Sequence of chain 1.A:
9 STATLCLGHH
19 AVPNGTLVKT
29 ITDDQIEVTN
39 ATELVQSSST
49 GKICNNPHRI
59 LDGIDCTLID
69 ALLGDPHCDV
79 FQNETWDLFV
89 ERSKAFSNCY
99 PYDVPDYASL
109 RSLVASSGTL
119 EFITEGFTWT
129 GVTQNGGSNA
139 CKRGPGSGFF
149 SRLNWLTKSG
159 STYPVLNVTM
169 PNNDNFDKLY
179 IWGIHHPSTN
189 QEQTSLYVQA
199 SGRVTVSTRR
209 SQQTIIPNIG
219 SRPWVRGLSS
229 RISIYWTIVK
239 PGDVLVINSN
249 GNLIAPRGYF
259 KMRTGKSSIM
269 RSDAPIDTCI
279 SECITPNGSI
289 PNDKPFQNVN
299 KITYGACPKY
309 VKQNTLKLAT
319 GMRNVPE

Binding-site contacts:
Ligand atom O7 contacts residue SER45 of chain 1.A at 4.2 Å.
Ligand atom C2 contacts residue VAL297 of chain 1.A at 4.1 Å (hydrophobic).
Ligand atom C5 contacts residue ASN298 of chain 1.A at 4.4 Å.
Ligand atom C3 contacts residue ASN285 of chain 1.A at 3.8 Å.
Ligand atom O5 contacts residue ASN285 of chain 1.A at 2.5 Å (h-bond).
Ligand atom O5 contacts residue ASN298 of chain 1.A at 4.2 Å.
Ligand atom C3 contacts residue VAL297 of chain 1.A at 4.3 Å (hydrophobic).
Ligand atom C1 contacts residue ASN298 of chain 1.A at 4.4 Å.
Ligand atom C5 contacts residue ASN285 of chain 1.A at 3.8 Å.
Ligand atom C1 contacts residue ASN285 of chain 1.A at 1.4 Å.
Ligand atom C1 contacts residue VAL297 of chain 1.A at 3.8 Å (hydrophobic).
Ligand atom C4 contacts residue ASN285 of chain 1.A at 4.3 Å.
Ligand atom N2 contacts residue ASN285 of chain 1.A at 2.8 Å (h-bond).
Ligand atom C2 contacts residue ASN285 of chain 1.A at 2.4 Å.
Ligand atom C8 contacts residue ASN285 of chain 1.A at 3.1 Å.
Ligand atom C7 contacts residue ASN285 of chain 1.A at 3.1 Å.
Ligand atom N2 contacts residue VAL297 of chain 1.A at 3.6 Å.
Ligand atom O7 contacts residue ASN285 of chain 1.A at 4.1 Å.
Ligand atom O7 contacts residue VAL297 of chain 1.A at 3.9 Å.
Ligand atom C7 contacts residue VAL297 of chain 1.A at 4.2 Å (hydrophobic).

The protein below binds the small molecule below.
Small molecule (SMILES): CC(=O)N[C@@H]1[C@@H](O)[C@H](O)[C@@H](CO)O[C@H]1O